Sequence of chain 1.GA:
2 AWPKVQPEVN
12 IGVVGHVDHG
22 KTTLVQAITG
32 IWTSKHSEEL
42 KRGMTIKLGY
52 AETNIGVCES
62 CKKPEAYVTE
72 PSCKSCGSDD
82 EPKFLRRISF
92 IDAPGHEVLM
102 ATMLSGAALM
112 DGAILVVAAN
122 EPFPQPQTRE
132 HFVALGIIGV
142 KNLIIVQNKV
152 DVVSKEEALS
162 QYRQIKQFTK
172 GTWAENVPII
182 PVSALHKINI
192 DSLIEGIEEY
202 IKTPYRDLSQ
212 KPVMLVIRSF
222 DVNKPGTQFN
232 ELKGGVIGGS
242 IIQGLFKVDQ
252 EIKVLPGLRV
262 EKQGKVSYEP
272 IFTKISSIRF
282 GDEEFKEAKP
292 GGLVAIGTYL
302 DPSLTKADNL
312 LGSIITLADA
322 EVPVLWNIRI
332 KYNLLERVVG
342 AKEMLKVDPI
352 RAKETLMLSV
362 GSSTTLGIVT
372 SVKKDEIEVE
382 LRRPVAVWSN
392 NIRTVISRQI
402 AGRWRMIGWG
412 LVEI

The protein below binds the small molecule below.
Small molecule (SMILES): Nc1nc2c(ncn2[C@@H]2O[C@H](CO[P](=O)(O)O[P](=O)(O)NP(=O)(O)O)[C@@H](O)[C@H]2O)c(=O)[nH]1

Binding-site contacts:
Ligand atom O1A contacts residue THR24 of chain 1.GA at 3.1 Å (h-bond).
Ligand atom PB contacts residue LYS22 of chain 1.GA at 3.5 Å.
Ligand atom O2B contacts residue MG1 of chain 1.YB at 2.1 Å.
Ligand atom O1B contacts residue GLY21 of chain 1.GA at 3.0 Å (h-bond).
Ligand atom C5' contacts residue ASP19 of chain 1.GA at 3.4 Å.
Ligand atom O2A contacts residue ASP19 of chain 1.GA at 3.5 Å (salt-bridge).
Ligand atom O6 contacts residue LEU186 of chain 1.GA at 3.0 Å (h-bond).
Ligand atom O2G contacts residue MG1 of chain 1.YB at 1.9 Å.
Ligand atom C6 contacts residue LYS150 of chain 1.GA at 3.4 Å.
Ligand atom O1B contacts residue HIS20 of chain 1.GA at 2.8 Å (h-bond).
Ligand atom O1G contacts residue THR46 of chain 1.GA at 2.6 Å (h-bond).
Ligand atom C8 contacts residue THR24 of chain 1.GA at 2.9 Å.
Ligand atom PG contacts residue THR46 of chain 1.GA at 3.0 Å.
Ligand atom O1B contacts residue LYS22 of chain 1.GA at 3.1 Å (salt-bridge).
Ligand atom O4' contacts residue LYS150 of chain 1.GA at 3.3 Å (salt-bridge).
Ligand atom C6 contacts residue LEU186 of chain 1.GA at 3.4 Å (hydrophobic).
Ligand atom PG contacts residue MG1 of chain 1.YB at 2.7 Å.
Ligand atom O3A contacts residue ASP19 of chain 1.GA at 3.3 Å.
Ligand atom O1G contacts residue MET45 of chain 1.GA at 3.2 Å.
Ligand atom N1 contacts residue LEU186 of chain 1.GA at 3.5 Å.
Ligand atom O3G contacts residue THR46 of chain 1.GA at 3.5 Å (h-bond).
Ligand atom O3A contacts residue GLY21 of chain 1.GA at 3.0 Å (h-bond).
Ligand atom O2B contacts residue THR23 of chain 1.GA at 3.1 Å (h-bond).
Ligand atom N3 contacts residue LYS150 of chain 1.GA at 3.2 Å (salt-bridge).
Ligand atom O2G contacts residue THR46 of chain 1.GA at 2.3 Å (h-bond).
Ligand atom O6 contacts residue ALA185 of chain 1.GA at 2.7 Å (h-bond).
Ligand atom O1G contacts residue MG1 of chain 1.YB at 2.7 Å.
Ligand atom N3B contacts residue MG1 of chain 1.YB at 3.3 Å.
Ligand atom PB contacts residue MG1 of chain 1.YB at 3.1 Å.
Ligand atom N7 contacts residue THR24 of chain 1.GA at 3.1 Å (h-bond).
Ligand atom O6 contacts residue ASN149 of chain 1.GA at 3.2 Å (h-bond).
Ligand atom N7 contacts residue GLY21 of chain 1.GA at 3.4 Å.
Ligand atom O1B contacts residue HIS17 of chain 1.GA at 3.4 Å (h-bond).
Ligand atom O1B contacts residue ASP19 of chain 1.GA at 3.4 Å.
Ligand atom O3G contacts residue MET45 of chain 1.GA at 3.5 Å (h-bond).
Ligand atom N1 contacts residue LYS150 of chain 1.GA at 3.4 Å.
Ligand atom N3B contacts residue ASP19 of chain 1.GA at 3.0 Å (salt-bridge).
Ligand atom C4 contacts residue LYS150 of chain 1.GA at 3.3 Å.
Ligand atom O2B contacts residue LYS22 of chain 1.GA at 3.2 Å (salt-bridge).
Ligand atom O5' contacts residue ASP19 of chain 1.GA at 3.4 Å (salt-bridge).